Binding-site contacts:
Ligand atom O3 contacts residue NAG1 of chain 1.E at 3.0 Å (h-bond).
Ligand atom O7 contacts residue NAG1 of chain 1.E at 4.4 Å.
Ligand atom N2 contacts residue ASP572 of chain 1.A at 3.1 Å (salt-bridge).
Ligand atom O6 contacts residue GLY525 of chain 1.A at 4.3 Å.
Ligand atom O4 contacts residue GLU526 of chain 1.A at 4.3 Å.
Ligand atom C3 contacts residue ASN548 of chain 1.A at 3.8 Å.
Ligand atom C1 contacts residue ASP572 of chain 1.A at 3.7 Å.
Ligand atom C7 contacts residue NAG1 of chain 1.E at 3.9 Å.
Ligand atom C5 contacts residue SER550 of chain 1.A at 3.3 Å.
Ligand atom C8 contacts residue ASP572 of chain 1.A at 4.2 Å.
Ligand atom O5 contacts residue GLY525 of chain 1.A at 4.2 Å.
Ligand atom N2 contacts residue NAG1 of chain 1.E at 3.8 Å.
Ligand atom N2 contacts residue ASN548 of chain 1.A at 2.9 Å (h-bond).
Ligand atom C7 contacts residue ASP572 of chain 1.A at 4.1 Å.
Ligand atom O7 contacts residue ASN548 of chain 1.A at 4.2 Å.
Ligand atom C8 contacts residue VAL570 of chain 1.A at 3.9 Å (hydrophobic).
Ligand atom C5 contacts residue NAG1 of chain 1.E at 4.1 Å.
Ligand atom O6 contacts residue GLU526 of chain 1.A at 2.9 Å (salt-bridge).
Ligand atom C2 contacts residue NAG1 of chain 1.E at 4.5 Å.
Ligand atom C6 contacts residue GLY525 of chain 1.A at 4.4 Å.
Ligand atom C2 contacts residue ASP572 of chain 1.A at 3.8 Å.
Ligand atom C2 contacts residue ASN548 of chain 1.A at 2.4 Å.
Ligand atom O5 contacts residue ASN548 of chain 1.A at 2.4 Å (h-bond).
Ligand atom C3 contacts residue ASP572 of chain 1.A at 4.1 Å.
Ligand atom C5 contacts residue ASN548 of chain 1.A at 3.7 Å.
Ligand atom C8 contacts residue NAG1 of chain 1.E at 3.9 Å.
Ligand atom C6 contacts residue SER550 of chain 1.A at 3.7 Å.
Ligand atom O5 contacts residue SER550 of chain 1.A at 3.2 Å (h-bond).
Ligand atom C6 contacts residue GLU526 of chain 1.A at 3.1 Å.
Ligand atom O4 contacts residue NAG1 of chain 1.E at 4.5 Å.
Ligand atom C7 contacts residue ASN548 of chain 1.A at 3.7 Å.
Ligand atom C4 contacts residue ASN548 of chain 1.A at 4.2 Å.
Ligand atom C6 contacts residue CYS551 of chain 1.A at 4.2 Å (hydrophobic).
Ligand atom C1 contacts residue ASN548 of chain 1.A at 1.4 Å.
Ligand atom C3 contacts residue NAG1 of chain 1.E at 3.6 Å.
Ligand atom O5 contacts residue ASN523 of chain 1.A at 4.3 Å.
Ligand atom C1 contacts residue SER550 of chain 1.A at 3.5 Å.
Ligand atom C4 contacts residue NAG1 of chain 1.E at 4.5 Å.

The protein below binds the small molecule below.
Small molecule (SMILES): CC(=O)N[C@@H]1[C@@H](O)[C@H](O)[C@@H](CO)O[C@H]1O

Sequence of chain 1.A:
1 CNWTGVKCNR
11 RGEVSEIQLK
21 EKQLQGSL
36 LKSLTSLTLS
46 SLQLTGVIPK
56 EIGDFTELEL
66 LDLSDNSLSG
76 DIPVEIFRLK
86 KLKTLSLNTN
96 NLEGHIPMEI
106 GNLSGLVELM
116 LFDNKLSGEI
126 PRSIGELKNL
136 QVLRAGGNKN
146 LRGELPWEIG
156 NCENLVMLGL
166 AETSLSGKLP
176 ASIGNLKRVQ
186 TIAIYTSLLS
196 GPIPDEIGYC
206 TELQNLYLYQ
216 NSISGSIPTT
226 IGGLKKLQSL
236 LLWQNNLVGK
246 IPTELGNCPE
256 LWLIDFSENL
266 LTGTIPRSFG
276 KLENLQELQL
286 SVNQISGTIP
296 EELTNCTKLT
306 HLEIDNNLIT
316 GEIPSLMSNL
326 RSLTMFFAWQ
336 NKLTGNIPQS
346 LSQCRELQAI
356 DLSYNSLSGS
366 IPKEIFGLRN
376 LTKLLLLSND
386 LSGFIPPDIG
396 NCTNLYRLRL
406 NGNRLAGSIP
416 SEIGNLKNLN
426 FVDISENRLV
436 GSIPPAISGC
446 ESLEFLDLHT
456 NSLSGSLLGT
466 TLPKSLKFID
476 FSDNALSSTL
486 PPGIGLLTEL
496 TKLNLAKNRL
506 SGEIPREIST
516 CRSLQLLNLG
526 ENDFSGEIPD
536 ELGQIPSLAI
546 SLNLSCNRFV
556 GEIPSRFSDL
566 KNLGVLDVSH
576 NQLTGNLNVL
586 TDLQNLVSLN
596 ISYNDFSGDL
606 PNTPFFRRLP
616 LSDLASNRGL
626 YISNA